Binding-site contacts:
Ligand atom C8 contacts residue ASN15 of chain 2.B at 4.4 Å.
Ligand atom C2 contacts residue ASN15 of chain 2.B at 2.3 Å.
Ligand atom C2 contacts residue GLY13 of chain 2.B at 4.5 Å.
Ligand atom C5 contacts residue ASN15 of chain 2.B at 3.6 Å.
Ligand atom C8 contacts residue ILE42 of chain 2.B at 4.3 Å (hydrophobic).
Ligand atom C1 contacts residue GLY13 of chain 2.B at 4.5 Å.
Ligand atom O5 contacts residue LEU121 of chain 2.B at 3.7 Å.
Ligand atom C7 contacts residue ILE42 of chain 2.B at 4.2 Å (hydrophobic).
Ligand atom C8 contacts residue THR32 of chain 2.B at 3.9 Å.
Ligand atom C8 contacts residue SER14 of chain 2.B at 4.4 Å.
Ligand atom O7 contacts residue ILE42 of chain 2.B at 3.5 Å.
Ligand atom N2 contacts residue GLY13 of chain 2.B at 3.4 Å (h-bond).
Ligand atom C1 contacts residue ASN15 of chain 2.B at 1.4 Å.
Ligand atom C8 contacts residue ALA34 of chain 2.B at 3.7 Å (hydrophobic).
Ligand atom C8 contacts residue GLY13 of chain 2.B at 3.4 Å.
Ligand atom N2 contacts residue ASN15 of chain 2.B at 2.8 Å (h-bond).
Ligand atom C3 contacts residue ASN15 of chain 2.B at 3.7 Å.
Ligand atom C8 contacts residue THR33 of chain 2.B at 3.8 Å.
Ligand atom C4 contacts residue ASN15 of chain 2.B at 4.2 Å.
Ligand atom C7 contacts residue THR32 of chain 2.B at 4.1 Å.
Ligand atom C1 contacts residue LEU121 of chain 2.B at 4.2 Å (hydrophobic).
Ligand atom O6 contacts residue LEU121 of chain 2.B at 3.4 Å.
Ligand atom O7 contacts residue ASN15 of chain 2.B at 3.4 Å (h-bond).
Ligand atom O5 contacts residue ASN15 of chain 2.B at 2.3 Å (h-bond).
Ligand atom O7 contacts residue THR32 of chain 2.B at 3.4 Å.
Ligand atom C7 contacts residue GLY13 of chain 2.B at 3.9 Å.
Ligand atom C7 contacts residue ASN15 of chain 2.B at 3.3 Å.

This small molecule binds to this protein.
Small molecule (SMILES): CC(=O)N[C@@H]1[C@@H](O)[C@H](O)[C@@H](CO)O[C@H]1O

Sequence of chain 2.B:
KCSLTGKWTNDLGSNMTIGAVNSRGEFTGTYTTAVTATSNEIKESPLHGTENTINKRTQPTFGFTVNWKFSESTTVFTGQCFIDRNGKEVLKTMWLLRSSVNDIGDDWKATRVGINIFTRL